Binding-site contacts:
Ligand atom C7 contacts residue CYS145 of chain 2.A at 3.4 Å (hydrophobic).
Ligand atom C3 contacts residue DMS1 of chain 2.E at 3.3 Å.
Ligand atom C1 contacts residue ASN142 of chain 2.A at 3.4 Å.
Ligand atom O2 contacts residue LEU27 of chain 2.A at 4.2 Å.
Ligand atom C7 contacts residue DMS1 of chain 2.E at 3.7 Å.
Ligand atom N contacts residue DMS1 of chain 2.E at 3.6 Å.
Ligand atom C5 contacts residue HIS164 of chain 2.A at 4.4 Å.
Ligand atom C6 contacts residue CYS145 of chain 2.A at 2.8 Å (hydrophobic).
Ligand atom O2 contacts residue ASN142 of chain 2.A at 4.0 Å.
Ligand atom N contacts residue CYS145 of chain 2.A at 3.8 Å.
Ligand atom C4 contacts residue GLY143 of chain 2.A at 3.5 Å.
Ligand atom O2 contacts residue CYS145 of chain 2.A at 3.3 Å (h-bond).
Ligand atom O3 contacts residue LEU27 of chain 2.A at 3.6 Å.
Ligand atom C2 contacts residue ASN142 of chain 2.A at 4.0 Å.
Ligand atom O contacts residue ASN142 of chain 2.A at 3.8 Å.
Ligand atom C5 contacts residue DMS1 of chain 2.E at 3.9 Å.
Ligand atom C7 contacts residue HIS41 of chain 2.A at 3.4 Å.
Ligand atom N contacts residue ASN142 of chain 2.A at 3.9 Å.
Ligand atom C7 contacts residue HIS164 of chain 2.A at 3.5 Å.
Ligand atom C6 contacts residue DMS1 of chain 2.E at 3.3 Å.
Ligand atom O2 contacts residue GLY143 of chain 2.A at 2.8 Å (h-bond).
Ligand atom C8 contacts residue DMS1 of chain 2.E at 4.1 Å.
Ligand atom O3 contacts residue HIS41 of chain 2.A at 2.3 Å (h-bond).
Ligand atom O2 contacts residue THR26 of chain 2.A at 4.2 Å.
Ligand atom O1 contacts residue ASN142 of chain 2.A at 3.3 Å.
Ligand atom C3 contacts residue CYS145 of chain 2.A at 3.8 Å (hydrophobic).
Ligand atom C9 contacts residue DMS1 of chain 2.E at 4.0 Å.
Ligand atom N contacts residue GLY143 of chain 2.A at 3.6 Å (h-bond).
Ligand atom O3 contacts residue CYS145 of chain 2.A at 2.7 Å (h-bond).
Ligand atom C2 contacts residue DMS1 of chain 2.E at 3.7 Å.
Ligand atom C5 contacts residue CYS145 of chain 2.A at 1.9 Å (hydrophobic).
Ligand atom C3 contacts residue ASN142 of chain 2.A at 4.3 Å.
Ligand atom C4 contacts residue DMS1 of chain 2.E at 3.9 Å.
Ligand atom C contacts residue ASN142 of chain 2.A at 4.2 Å.
Ligand atom O2 contacts residue SER144 of chain 2.A at 3.5 Å (h-bond).
Ligand atom C4 contacts residue CYS145 of chain 2.A at 2.9 Å (hydrophobic).
Ligand atom BR contacts residue MET49 of chain 2.A at 3.3 Å.
Ligand atom C6 contacts residue HIS41 of chain 2.A at 3.5 Å.
Ligand atom C5 contacts residue HIS41 of chain 2.A at 3.2 Å.
Ligand atom C6 contacts residue HIS164 of chain 2.A at 4.2 Å.

The small molecule below binds the protein below.
Small molecule (SMILES): COC(=O)c1cc(Br)cc2c1NC(=O)[C@@H]2O

Sequence of chain 2.A:
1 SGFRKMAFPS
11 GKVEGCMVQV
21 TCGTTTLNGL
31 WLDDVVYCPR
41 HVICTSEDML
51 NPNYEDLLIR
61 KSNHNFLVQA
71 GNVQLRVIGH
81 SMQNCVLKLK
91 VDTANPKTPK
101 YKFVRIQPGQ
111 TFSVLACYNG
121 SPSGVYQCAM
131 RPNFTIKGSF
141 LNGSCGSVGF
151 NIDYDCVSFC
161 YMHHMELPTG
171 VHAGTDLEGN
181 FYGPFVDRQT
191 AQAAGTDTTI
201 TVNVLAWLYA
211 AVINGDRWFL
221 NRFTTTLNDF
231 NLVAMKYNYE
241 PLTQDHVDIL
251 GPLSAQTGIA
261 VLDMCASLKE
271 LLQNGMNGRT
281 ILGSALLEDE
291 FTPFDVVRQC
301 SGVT